Binding-site contacts:
Ligand atom C12 contacts residue TYR188 of chain 2.A at 3.6 Å (hydrophobic).
Ligand atom C10 contacts residue ALA121 of chain 2.A at 3.6 Å (hydrophobic).
Ligand atom O1 contacts residue PHE153 of chain 3.A at 3.4 Å.
Ligand atom O4 contacts residue HIS90 of chain 2.A at 2.6 Å (h-bond).
Ligand atom C7 contacts residue HIS90 of chain 2.A at 3.4 Å.
Ligand atom S1 contacts residue ALA120 of chain 2.A at 3.2 Å (h-bond).
Ligand atom O2 contacts residue ASN119 of chain 2.A at 3.2 Å.
Ligand atom N1 contacts residue GLY122 of chain 2.A at 3.3 Å (h-bond).
Ligand atom O5 contacts residue GLY122 of chain 2.A at 3.6 Å.
Ligand atom N2 contacts residue GLU189 of chain 2.A at 2.7 Å (salt-bridge).
Ligand atom O3 contacts residue ALA120 of chain 2.A at 3.1 Å (h-bond).
Ligand atom P1 contacts residue HIS90 of chain 2.A at 3.6 Å.
Ligand atom O3 contacts residue ASN119 of chain 2.A at 3.4 Å.
Ligand atom P1 contacts residue ARG88 of chain 2.A at 3.5 Å.
Ligand atom C14 contacts residue VAL205 of chain 2.A at 3.6 Å (hydrophobic).
Ligand atom O4 contacts residue ARG88 of chain 2.A at 2.9 Å (salt-bridge).
Ligand atom O1 contacts residue HIS243 of chain 2.A at 3.3 Å.
Ligand atom C13 contacts residue GLU189 of chain 2.A at 3.1 Å.
Ligand atom N1 contacts residue THR230 of chain 2.A at 3.5 Å (h-bond).
Ligand atom O2 contacts residue ARG88 of chain 2.A at 3.5 Å (salt-bridge).
Ligand atom N1 contacts residue ASN231 of chain 2.A at 2.8 Å (h-bond).
Ligand atom O5 contacts residue ASN231 of chain 2.A at 2.9 Å (h-bond).
Ligand atom N3 contacts residue VAL205 of chain 2.A at 3.6 Å (h-bond).
Ligand atom N3 contacts residue MET207 of chain 2.A at 3.6 Å.
Ligand atom C12 contacts residue GLU189 of chain 2.A at 3.7 Å.
Ligand atom C3 contacts residue PHE153 of chain 3.A at 3.5 Å (hydrophobic).
Ligand atom O2 contacts residue SER208 of chain 2.A at 2.5 Å (h-bond).
Ligand atom C10 contacts residue THR230 of chain 2.A at 3.3 Å.
Ligand atom C4 contacts residue TYR92 of chain 2.A at 3.4 Å (hydrophobic).
Ligand atom C11 contacts residue GLY122 of chain 2.A at 3.5 Å.
Ligand atom O3 contacts residue GLY35 of chain 2.A at 3.5 Å.
Ligand atom N3 contacts residue GLY206 of chain 2.A at 3.5 Å.
Ligand atom N2 contacts residue VAL205 of chain 2.A at 3.7 Å.
Ligand atom O3 contacts residue SER36 of chain 2.A at 2.6 Å (h-bond).
Ligand atom O5 contacts residue LEU241 of chain 2.A at 3.6 Å.
Ligand atom N1 contacts residue ALA121 of chain 2.A at 3.6 Å.
Ligand atom O4 contacts residue GLY35 of chain 2.A at 3.5 Å.
Ligand atom O4 contacts residue SER36 of chain 2.A at 3.7 Å.
Ligand atom C1 contacts residue TYR188 of chain 2.A at 3.0 Å (hydrophobic).
Ligand atom O5 contacts residue TYR188 of chain 2.A at 3.6 Å.

Sequence of chain 2.A:
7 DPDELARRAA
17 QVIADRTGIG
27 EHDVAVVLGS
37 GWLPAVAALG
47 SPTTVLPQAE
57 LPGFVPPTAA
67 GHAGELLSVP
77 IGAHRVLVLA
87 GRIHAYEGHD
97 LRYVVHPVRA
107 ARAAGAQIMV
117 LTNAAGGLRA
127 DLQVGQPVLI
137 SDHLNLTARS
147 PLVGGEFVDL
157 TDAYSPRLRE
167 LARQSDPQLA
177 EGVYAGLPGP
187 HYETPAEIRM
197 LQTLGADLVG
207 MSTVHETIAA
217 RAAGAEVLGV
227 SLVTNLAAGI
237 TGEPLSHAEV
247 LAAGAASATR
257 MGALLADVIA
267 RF

Sequence of chain 3.A:
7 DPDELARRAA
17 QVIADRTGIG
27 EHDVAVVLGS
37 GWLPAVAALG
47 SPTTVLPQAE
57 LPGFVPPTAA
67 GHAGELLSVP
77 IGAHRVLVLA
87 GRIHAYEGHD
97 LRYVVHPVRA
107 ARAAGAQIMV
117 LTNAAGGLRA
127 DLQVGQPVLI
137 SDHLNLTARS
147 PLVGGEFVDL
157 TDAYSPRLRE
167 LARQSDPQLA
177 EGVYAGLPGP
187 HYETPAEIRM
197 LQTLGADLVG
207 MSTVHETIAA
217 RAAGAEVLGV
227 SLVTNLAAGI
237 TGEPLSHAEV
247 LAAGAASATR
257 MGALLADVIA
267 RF

This small molecule binds to this protein.
Small molecule (SMILES): COc1ccc(/C=C/P(=O)(O)O)c(Sc2c[nH]c3c(=O)[nH]cnc23)c1